Sequence of chain 1.J:
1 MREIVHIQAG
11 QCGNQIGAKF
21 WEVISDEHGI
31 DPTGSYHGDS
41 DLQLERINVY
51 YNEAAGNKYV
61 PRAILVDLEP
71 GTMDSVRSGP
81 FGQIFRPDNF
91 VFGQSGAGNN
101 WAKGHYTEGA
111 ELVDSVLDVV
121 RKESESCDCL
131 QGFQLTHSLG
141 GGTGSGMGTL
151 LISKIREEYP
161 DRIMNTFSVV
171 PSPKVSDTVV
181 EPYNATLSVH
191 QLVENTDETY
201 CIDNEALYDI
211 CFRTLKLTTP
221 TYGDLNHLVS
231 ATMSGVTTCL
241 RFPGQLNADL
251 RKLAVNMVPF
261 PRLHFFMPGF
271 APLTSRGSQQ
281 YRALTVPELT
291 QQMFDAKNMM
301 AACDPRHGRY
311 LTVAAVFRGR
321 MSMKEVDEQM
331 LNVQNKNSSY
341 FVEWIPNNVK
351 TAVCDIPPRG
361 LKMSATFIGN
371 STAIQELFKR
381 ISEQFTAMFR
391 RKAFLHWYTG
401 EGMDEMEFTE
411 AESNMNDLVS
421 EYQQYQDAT

Binding-site contacts:
Ligand atom N3 contacts residue CYS12 of chain 1.J at 3.3 Å (h-bond).
Ligand atom O2B contacts residue THR143 of chain 1.J at 2.9 Å (h-bond).
Ligand atom PB contacts residue THR143 of chain 1.J at 3.6 Å.
Ligand atom C2 contacts residue ASN204 of chain 1.J at 3.6 Å.
Ligand atom O1A contacts residue GLN11 of chain 1.J at 2.6 Å (h-bond).
Ligand atom N1 contacts residue TYR222 of chain 1.J at 3.7 Å.
Ligand atom O1A contacts residue CYS12 of chain 1.J at 2.9 Å (h-bond).
Ligand atom O6 contacts residue TYR222 of chain 1.J at 3.2 Å.
Ligand atom O3A contacts residue GLY141 of chain 1.J at 3.3 Å.
Ligand atom PA contacts residue CYS12 of chain 1.J at 3.8 Å.
Ligand atom O2' contacts residue ASP177 of chain 1.J at 3.6 Å.
Ligand atom PB contacts residue GLY141 of chain 1.J at 3.8 Å.
Ligand atom O2B contacts residue GLY142 of chain 1.J at 2.4 Å (h-bond).
Ligand atom O1B contacts residue GLY10 of chain 1.J at 3.4 Å.
Ligand atom O1B contacts residue GLY144 of chain 1.J at 2.8 Å (h-bond).
Ligand atom C2 contacts residue CYS12 of chain 1.J at 3.7 Å (hydrophobic).
Ligand atom S1G contacts residue GLN11 of chain 1.J at 3.4 Å (h-bond).
Ligand atom N2 contacts residue ASN204 of chain 1.J at 3.0 Å (h-bond).
Ligand atom O2G contacts residue ALA97 of chain 1.J at 3.4 Å.
Ligand atom O4' contacts residue SER138 of chain 1.J at 3.6 Å (h-bond).
Ligand atom C4 contacts residue CYS12 of chain 1.J at 3.5 Å (hydrophobic).
Ligand atom O1A contacts residue GLY10 of chain 1.J at 3.4 Å.
Ligand atom O6 contacts residue ASN226 of chain 1.J at 3.2 Å (h-bond).
Ligand atom O2B contacts residue GLY141 of chain 1.J at 3.2 Å.
Ligand atom C2' contacts residue ASP177 of chain 1.J at 3.9 Å.
Ligand atom N3 contacts residue ASN204 of chain 1.J at 3.1 Å (h-bond).
Ligand atom C3' contacts residue ASP177 of chain 1.J at 3.4 Å.
Ligand atom O4' contacts residue CYS12 of chain 1.J at 3.3 Å.
Ligand atom C6 contacts residue TYR222 of chain 1.J at 3.4 Å (hydrophobic).
Ligand atom O6 contacts residue GLN15 of chain 1.J at 3.2 Å (h-bond).
Ligand atom N9 contacts residue CYS12 of chain 1.J at 3.8 Å.
Ligand atom O2A contacts residue GLN11 of chain 1.J at 3.3 Å.
Ligand atom O5' contacts residue CYS12 of chain 1.J at 3.5 Å.
Ligand atom S1G contacts residue GLU69 of chain 1.J at 3.6 Å.
Ligand atom PB contacts residue GLY142 of chain 1.J at 3.6 Å.
Ligand atom C6 contacts residue ASN226 of chain 1.J at 3.8 Å.
Ligand atom N1 contacts residue ASN226 of chain 1.J at 3.1 Å (h-bond).
Ligand atom N2 contacts residue ASN226 of chain 1.J at 3.3 Å (h-bond).
Ligand atom O1B contacts residue THR143 of chain 1.J at 3.2 Å (h-bond).
Ligand atom C2 contacts residue ASN226 of chain 1.J at 3.6 Å.

A protein and the small-molecule ligand that binds it are described below.
Small molecule (SMILES): Nc1nc2c(ncn2[C@@H]2O[C@H](CO[P](=O)(O)O[P](=O)(O)OP(O)(O)=S)[C@@H](O)[C@H]2O)c(=O)[nH]1